Sequence of chain 46.E:
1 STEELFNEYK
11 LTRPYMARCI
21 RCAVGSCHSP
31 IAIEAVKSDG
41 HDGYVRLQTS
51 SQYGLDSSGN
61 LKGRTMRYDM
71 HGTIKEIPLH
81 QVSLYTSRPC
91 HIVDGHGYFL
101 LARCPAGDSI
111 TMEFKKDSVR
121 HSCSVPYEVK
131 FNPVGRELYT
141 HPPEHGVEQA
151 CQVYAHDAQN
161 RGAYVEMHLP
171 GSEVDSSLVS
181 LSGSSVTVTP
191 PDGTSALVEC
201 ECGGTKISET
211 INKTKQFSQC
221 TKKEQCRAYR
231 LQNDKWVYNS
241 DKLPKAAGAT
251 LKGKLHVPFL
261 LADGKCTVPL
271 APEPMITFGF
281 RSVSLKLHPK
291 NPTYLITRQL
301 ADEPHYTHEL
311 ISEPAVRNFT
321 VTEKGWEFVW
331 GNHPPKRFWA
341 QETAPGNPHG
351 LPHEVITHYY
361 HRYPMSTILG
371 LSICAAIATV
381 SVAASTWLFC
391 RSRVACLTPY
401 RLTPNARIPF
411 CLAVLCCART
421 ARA

The protein below binds the small molecule below.
Small molecule (SMILES): CC(=O)N[C@@H]1[C@@H](O)[C@H](O)[C@@H](CO)O[C@H]1O

Binding-site contacts:
Ligand atom O5 contacts residue SER284 of chain 46.E at 4.4 Å.
Ligand atom C6 contacts residue SER284 of chain 46.E at 3.2 Å.
Ligand atom C5 contacts residue SER284 of chain 46.E at 4.5 Å.
Ligand atom C6 contacts residue ASN318 of chain 46.E at 3.3 Å.
Ligand atom O4 contacts residue ASN318 of chain 46.E at 4.4 Å.
Ligand atom O6 contacts residue ASN318 of chain 46.E at 3.3 Å.
Ligand atom O6 contacts residue SER284 of chain 46.E at 2.9 Å (h-bond).